This protein binds this small molecule.
Small molecule (SMILES): Nc1nc2c(ncn2[C@@H]2O[C@H](CO[P](=O)(O)O[P](=O)(O)NP(=O)(O)O)[C@@H](O)[C@H]2O)c(=O)[nH]1

Sequence of chain 1.A:
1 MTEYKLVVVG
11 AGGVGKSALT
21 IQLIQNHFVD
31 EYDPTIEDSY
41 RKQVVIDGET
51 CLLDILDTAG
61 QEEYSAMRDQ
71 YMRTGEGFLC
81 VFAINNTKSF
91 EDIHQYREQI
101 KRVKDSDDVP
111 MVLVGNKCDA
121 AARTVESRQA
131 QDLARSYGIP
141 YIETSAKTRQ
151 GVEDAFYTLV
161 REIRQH

Binding-site contacts:
Ligand atom N3B contacts residue MG1 of chain 1.E at 3.4 Å.
Ligand atom O6 contacts residue ASP119 of chain 1.A at 3.5 Å (salt-bridge).
Ligand atom O3' contacts residue ASP30 of chain 1.A at 2.9 Å (salt-bridge).
Ligand atom O1A contacts residue SER17 of chain 1.A at 3.3 Å (h-bond).
Ligand atom O3G contacts residue MG1 of chain 1.E at 2.0 Å.
Ligand atom O3G contacts residue THR35 of chain 1.A at 2.9 Å (h-bond).
Ligand atom PB contacts residue MG1 of chain 1.E at 3.2 Å.
Ligand atom O1A contacts residue GLY15 of chain 1.A at 3.2 Å.
Ligand atom O2' contacts residue ASP30 of chain 1.A at 3.1 Å (salt-bridge).
Ligand atom O2' contacts residue VAL29 of chain 1.A at 2.7 Å (h-bond).
Ligand atom O3A contacts residue GLY15 of chain 1.A at 3.2 Å (h-bond).
Ligand atom C2' contacts residue VAL29 of chain 1.A at 3.5 Å (hydrophobic).
Ligand atom O6 contacts residue ALA146 of chain 1.A at 2.9 Å (h-bond).
Ligand atom O6 contacts residue ASN116 of chain 1.A at 3.4 Å (h-bond).
Ligand atom O2B contacts residue SER17 of chain 1.A at 2.9 Å (h-bond).
Ligand atom O2' contacts residue PHE28 of chain 1.A at 3.2 Å.
Ligand atom PB contacts residue CA1 of chain 1.D at 3.2 Å.
Ligand atom O1G contacts residue LYS16 of chain 1.A at 2.6 Å (salt-bridge).
Ligand atom O1G contacts residue GLY60 of chain 1.A at 2.8 Å (h-bond).
Ligand atom O1B contacts residue VAL14 of chain 1.A at 3.3 Å (h-bond).
Ligand atom O1B contacts residue GLY15 of chain 1.A at 3.0 Å (h-bond).
Ligand atom N2 contacts residue ASP119 of chain 1.A at 2.9 Å (salt-bridge).
Ligand atom N3B contacts residue CA1 of chain 1.D at 3.4 Å.
Ligand atom O6 contacts residue SER145 of chain 1.A at 3.5 Å.
Ligand atom PG contacts residue CA1 of chain 1.D at 3.2 Å.
Ligand atom O2B contacts residue MG1 of chain 1.E at 2.0 Å.
Ligand atom N1 contacts residue ASP119 of chain 1.A at 2.8 Å (salt-bridge).
Ligand atom O6 contacts residue LYS117 of chain 1.A at 3.4 Å.
Ligand atom O4' contacts residue LYS117 of chain 1.A at 3.3 Å (salt-bridge).
Ligand atom N3B contacts residue TYR32 of chain 1.A at 3.4 Å.
Ligand atom O2G contacts residue TYR32 of chain 1.A at 2.6 Å (h-bond).
Ligand atom O2G contacts residue PRO34 of chain 1.A at 3.5 Å.
Ligand atom O3G contacts residue CA1 of chain 1.D at 2.0 Å.
Ligand atom PG contacts residue MG1 of chain 1.E at 3.2 Å.
Ligand atom O2A contacts residue TYR32 of chain 1.A at 3.4 Å.
Ligand atom O1B contacts residue LYS16 of chain 1.A at 2.8 Å (salt-bridge).
Ligand atom N7 contacts residue ASN116 of chain 1.A at 3.2 Å (h-bond).
Ligand atom O2B contacts residue CA1 of chain 1.D at 2.0 Å.
Ligand atom O1A contacts residue ALA18 of chain 1.A at 2.8 Å (h-bond).
Ligand atom N3B contacts residue GLY13 of chain 1.A at 3.1 Å (h-bond).